Sequence of chain 1.B:
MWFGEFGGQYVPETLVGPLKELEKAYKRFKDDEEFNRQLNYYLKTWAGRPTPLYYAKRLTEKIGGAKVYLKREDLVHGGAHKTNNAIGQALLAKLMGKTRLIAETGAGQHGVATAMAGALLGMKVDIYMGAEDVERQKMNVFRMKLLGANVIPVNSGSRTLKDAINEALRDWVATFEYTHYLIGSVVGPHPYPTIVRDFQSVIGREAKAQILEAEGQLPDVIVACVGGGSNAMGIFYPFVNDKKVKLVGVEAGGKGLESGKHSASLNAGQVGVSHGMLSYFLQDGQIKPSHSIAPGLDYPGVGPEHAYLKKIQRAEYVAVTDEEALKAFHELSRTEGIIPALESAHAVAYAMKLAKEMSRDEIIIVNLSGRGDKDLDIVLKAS

Binding-site contacts:
Ligand atom C contacts residue THR105 of chain 1.B at 3.6 Å.
Ligand atom C6 contacts residue SER371 of chain 1.B at 3.7 Å.
Ligand atom OP2 contacts residue LYS82 of chain 1.B at 3.4 Å (salt-bridge).
Ligand atom C5A contacts residue GLY298 of chain 1.B at 3.4 Å.
Ligand atom OXT contacts residue GLN109 of chain 1.B at 3.1 Å (h-bond).
Ligand atom O3 contacts residue GLN109 of chain 1.B at 3.6 Å.
Ligand atom CA contacts residue ALA107 of chain 1.B at 3.7 Å (hydrophobic).
Ligand atom OP1 contacts residue HIS81 of chain 1.B at 3.0 Å (h-bond).
Ligand atom OP1 contacts residue SER230 of chain 1.B at 3.3 Å (h-bond).
Ligand atom C4A contacts residue GLY298 of chain 1.B at 3.2 Å.
Ligand atom C2 contacts residue SER371 of chain 1.B at 3.5 Å.
Ligand atom OP2 contacts residue GLY229 of chain 1.B at 3.4 Å (h-bond).
Ligand atom C6 contacts residue CYS225 of chain 1.B at 3.7 Å (hydrophobic).
Ligand atom OP3 contacts residue GLY229 of chain 1.B at 2.8 Å (h-bond).
Ligand atom C2A contacts residue GLU345 of chain 1.B at 3.7 Å.
Ligand atom N contacts residue ALA107 of chain 1.B at 3.6 Å.
Ligand atom C contacts residue HIS110 of chain 1.B at 3.7 Å.
Ligand atom OP3 contacts residue GLY228 of chain 1.B at 3.4 Å (h-bond).
Ligand atom OP4 contacts residue LYS82 of chain 1.B at 3.4 Å (salt-bridge).
Ligand atom CB contacts residue GLY298 of chain 1.B at 3.4 Å.
Ligand atom OP3 contacts residue SER230 of chain 1.B at 3.4 Å (h-bond).
Ligand atom C2A contacts residue SER371 of chain 1.B at 3.5 Å.
Ligand atom C contacts residue ALA107 of chain 1.B at 3.7 Å (hydrophobic).
Ligand atom O contacts residue HIS110 of chain 1.B at 3.7 Å.
Ligand atom P contacts residue SER230 of chain 1.B at 3.3 Å.
Ligand atom OP3 contacts residue GLY227 of chain 1.B at 2.9 Å (h-bond).
Ligand atom OP1 contacts residue ASN231 of chain 1.B at 2.8 Å (h-bond).
Ligand atom OXT contacts residue THR105 of chain 1.B at 3.6 Å (h-bond).
Ligand atom OP2 contacts residue SER185 of chain 1.B at 2.6 Å (h-bond).
Ligand atom C6 contacts residue ASN231 of chain 1.B at 3.6 Å.
Ligand atom O contacts residue THR105 of chain 1.B at 2.9 Å (h-bond).
Ligand atom OXT contacts residue HIS110 of chain 1.B at 2.7 Å (h-bond).
Ligand atom C6 contacts residue GLU345 of chain 1.B at 3.6 Å.
Ligand atom P contacts residue GLY229 of chain 1.B at 3.6 Å.
Ligand atom OP2 contacts residue SER230 of chain 1.B at 2.6 Å (h-bond).
Ligand atom N1 contacts residue GLU345 of chain 1.B at 3.4 Å.
Ligand atom C4A contacts residue LYS82 of chain 1.B at 3.4 Å.
Ligand atom O contacts residue GLY106 of chain 1.B at 2.9 Å (h-bond).
Ligand atom N contacts residue GLY298 of chain 1.B at 3.4 Å.
Ligand atom N1 contacts residue SER371 of chain 1.B at 2.7 Å (h-bond).

The small molecule below binds the protein below.
Small molecule (SMILES): C=C(/N=C/c1c(COP(=O)(O)O)cnc(C)c1O)C(=O)O